Binding-site contacts:
Ligand atom C5 contacts residue TYR473 of chain 1.A at 3.5 Å (hydrophobic).
Ligand atom C1 contacts residue TYR473 of chain 1.A at 3.7 Å (hydrophobic).
Ligand atom O3 contacts residue ASP477 of chain 1.A at 3.3 Å (salt-bridge).
Ligand atom O4 contacts residue ASN10 of chain 1.A at 3.1 Å (h-bond).
Ligand atom O5 contacts residue TRP11 of chain 1.A at 3.5 Å.
Ligand atom O5 contacts residue TYR473 of chain 1.A at 3.5 Å.
Ligand atom C2 contacts residue ASN10 of chain 1.A at 3.2 Å.
Ligand atom C1 contacts residue ASN10 of chain 1.A at 3.4 Å.
Ligand atom O2 contacts residue TRP11 of chain 1.A at 4.4 Å.
Ligand atom C4 contacts residue ASN10 of chain 1.A at 3.2 Å.
Ligand atom O3 contacts residue ASN10 of chain 1.A at 2.9 Å (h-bond).
Ligand atom O4 contacts residue TRP11 of chain 1.A at 4.2 Å.
Ligand atom C1 contacts residue TRP11 of chain 1.A at 3.9 Å (hydrophobic).
Ligand atom O2 contacts residue ASP477 of chain 1.A at 4.2 Å.
Ligand atom C3 contacts residue ASN10 of chain 1.A at 2.3 Å.
Ligand atom C6 contacts residue TYR473 of chain 1.A at 3.6 Å (hydrophobic).
Ligand atom C2 contacts residue TRP11 of chain 1.A at 3.8 Å (hydrophobic).
Ligand atom C3 contacts residue TRP11 of chain 1.A at 4.1 Å (hydrophobic).
Ligand atom C5 contacts residue ASN10 of chain 1.A at 4.0 Å.
Ligand atom O3 contacts residue TRP11 of chain 1.A at 4.2 Å.
Ligand atom O5 contacts residue ASN10 of chain 1.A at 3.8 Å.
Ligand atom O2 contacts residue ASN10 of chain 1.A at 3.1 Å.
Ligand atom O4 contacts residue TYR473 of chain 1.A at 4.0 Å.
Ligand atom C6 contacts residue TRP11 of chain 1.A at 3.6 Å (hydrophobic).
Ligand atom C2 contacts residue ASP477 of chain 1.A at 4.2 Å.
Ligand atom O6 contacts residue TRP11 of chain 1.A at 4.3 Å.
Ligand atom C5 contacts residue TRP11 of chain 1.A at 3.6 Å (hydrophobic).
Ligand atom C3 contacts residue ASP477 of chain 1.A at 4.3 Å.
Ligand atom C4 contacts residue TRP11 of chain 1.A at 3.9 Å (hydrophobic).
Ligand atom O4 contacts residue ALA470 of chain 1.A at 4.1 Å.
Ligand atom O1 contacts residue ASN10 of chain 1.A at 4.2 Å.

A protein and the small-molecule ligand that binds it are described below.
Small molecule (SMILES): OC[C@H]1O[C@@H](O[C@H]2[C@H](O)[C@@H](O)[C@H](O[C@H]3[C@H](O)[C@@H](O)[C@H](O[C@H]4[C@H](O)[C@@H](O)[C@H](O)O[C@@H]4CO)O[C@@H]3CO)O[C@@H]2CO)[C@H](O)[C@@H](O)[C@@H]1O

Sequence of chain 1.A:
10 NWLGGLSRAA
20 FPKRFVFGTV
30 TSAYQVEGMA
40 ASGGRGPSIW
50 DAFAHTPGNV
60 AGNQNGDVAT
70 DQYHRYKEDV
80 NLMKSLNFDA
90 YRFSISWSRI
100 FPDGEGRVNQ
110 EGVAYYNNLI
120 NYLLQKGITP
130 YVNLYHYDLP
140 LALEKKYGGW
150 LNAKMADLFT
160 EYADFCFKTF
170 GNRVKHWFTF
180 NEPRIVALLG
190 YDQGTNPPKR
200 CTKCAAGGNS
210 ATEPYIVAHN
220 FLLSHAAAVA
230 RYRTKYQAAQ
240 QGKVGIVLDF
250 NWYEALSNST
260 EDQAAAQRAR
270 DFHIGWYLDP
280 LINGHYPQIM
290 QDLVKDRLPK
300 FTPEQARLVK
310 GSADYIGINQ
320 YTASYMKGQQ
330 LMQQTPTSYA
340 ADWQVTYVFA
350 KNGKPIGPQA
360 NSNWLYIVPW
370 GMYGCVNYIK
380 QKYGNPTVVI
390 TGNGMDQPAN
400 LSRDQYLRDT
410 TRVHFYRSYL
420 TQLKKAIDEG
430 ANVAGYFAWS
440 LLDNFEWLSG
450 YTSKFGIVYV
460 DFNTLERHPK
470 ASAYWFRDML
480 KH